Sequence of chain 1.K:
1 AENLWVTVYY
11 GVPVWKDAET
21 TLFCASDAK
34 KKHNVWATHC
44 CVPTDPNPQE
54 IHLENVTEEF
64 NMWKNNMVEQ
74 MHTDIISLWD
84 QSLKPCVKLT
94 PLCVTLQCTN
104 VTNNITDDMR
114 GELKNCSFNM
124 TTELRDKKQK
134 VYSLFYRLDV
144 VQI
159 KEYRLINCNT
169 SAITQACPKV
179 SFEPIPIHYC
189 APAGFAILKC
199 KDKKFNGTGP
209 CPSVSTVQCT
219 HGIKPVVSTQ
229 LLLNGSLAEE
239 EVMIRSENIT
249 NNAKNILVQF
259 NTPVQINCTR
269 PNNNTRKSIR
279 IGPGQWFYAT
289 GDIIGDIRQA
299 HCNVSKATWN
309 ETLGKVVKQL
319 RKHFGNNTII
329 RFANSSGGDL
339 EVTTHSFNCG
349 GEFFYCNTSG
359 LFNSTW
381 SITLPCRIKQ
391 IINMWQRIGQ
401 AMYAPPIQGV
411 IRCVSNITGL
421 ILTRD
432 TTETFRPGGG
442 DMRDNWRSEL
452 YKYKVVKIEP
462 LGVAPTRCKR

The protein below binds the small molecule below.
Small molecule (SMILES): CC(=O)N[C@@H]1[C@@H](O)[C@H](O)[C@@H](CO)O[C@H]1O

Binding-site contacts:
Ligand atom C2 contacts residue ASN332 of chain 1.K at 2.3 Å.
Ligand atom N2 contacts residue ASN332 of chain 1.K at 2.8 Å (h-bond).
Ligand atom C8 contacts residue SER333 of chain 1.K at 4.0 Å.
Ligand atom C5 contacts residue ASN332 of chain 1.K at 3.7 Å.
Ligand atom C8 contacts residue ASN332 of chain 1.K at 3.0 Å.
Ligand atom C3 contacts residue ASN332 of chain 1.K at 3.6 Å.
Ligand atom C8 contacts residue SER334 of chain 1.K at 3.0 Å.
Ligand atom C7 contacts residue ASN332 of chain 1.K at 3.3 Å.
Ligand atom C7 contacts residue SER334 of chain 1.K at 4.5 Å.
Ligand atom O7 contacts residue ASN332 of chain 1.K at 3.8 Å.
Ligand atom C4 contacts residue ASN332 of chain 1.K at 4.1 Å.
Ligand atom C1 contacts residue ASN332 of chain 1.K at 1.4 Å.
Ligand atom O5 contacts residue ASN332 of chain 1.K at 2.4 Å (h-bond).
Ligand atom C8 contacts residue GLY335 of chain 1.K at 4.3 Å.